Binding-site contacts:
Ligand atom O contacts residue ALA1005 of chain 1.B at 2.8 Å (h-bond).
Ligand atom CA contacts residue ALA1005 of chain 1.B at 4.2 Å (hydrophobic).
Ligand atom CA contacts residue ARG845 of chain 1.B at 4.2 Å.
Ligand atom CB contacts residue CYS846 of chain 1.B at 4.3 Å (hydrophobic).
Ligand atom O contacts residue SER847 of chain 1.B at 3.6 Å.
Ligand atom C contacts residue PHE710 of chain 1.B at 4.2 Å (hydrophobic).
Ligand atom CG contacts residue ILE714 of chain 1.B at 4.2 Å (hydrophobic).
Ligand atom CB contacts residue PHE710 of chain 1.B at 3.4 Å (hydrophobic).
Ligand atom OXT contacts residue ILE1003 of chain 1.B at 4.1 Å.
Ligand atom CG contacts residue GLU676 of chain 1.B at 3.8 Å.
Ligand atom C contacts residue ALA1005 of chain 1.B at 3.6 Å (hydrophobic).
Ligand atom N contacts residue GLU676 of chain 1.B at 3.1 Å (salt-bridge).
Ligand atom OXT contacts residue SER847 of chain 1.B at 2.7 Å (h-bond).
Ligand atom OXT contacts residue ARG845 of chain 1.B at 3.0 Å (salt-bridge).
Ligand atom O contacts residue ILE1003 of chain 1.B at 4.0 Å.
Ligand atom C contacts residue ARG845 of chain 1.B at 3.9 Å.
Ligand atom C contacts residue SER847 of chain 1.B at 3.4 Å.
Ligand atom OXT contacts residue GLY1004 of chain 1.B at 3.1 Å (h-bond).
Ligand atom OXT contacts residue PHE710 of chain 1.B at 3.6 Å.
Ligand atom CB contacts residue PHE1012 of chain 1.B at 4.3 Å (hydrophobic).
Ligand atom CA contacts residue GLY1004 of chain 1.B at 4.5 Å.
Ligand atom N contacts residue GLY1004 of chain 1.B at 4.3 Å.
Ligand atom O contacts residue GLY1004 of chain 1.B at 3.2 Å (h-bond).
Ligand atom CD contacts residue GLU676 of chain 1.B at 3.7 Å.
Ligand atom O contacts residue PHE1012 of chain 1.B at 3.7 Å.
Ligand atom C contacts residue GLY1004 of chain 1.B at 3.3 Å.
Ligand atom N contacts residue ALA1005 of chain 1.B at 3.1 Å (h-bond).
Ligand atom OD1 contacts residue PHE680 of chain 1.B at 4.5 Å.
Ligand atom OD1 contacts residue ILE714 of chain 1.B at 3.4 Å.
Ligand atom CD contacts residue ALA1005 of chain 1.B at 3.7 Å (hydrophobic).
Ligand atom OD1 contacts residue GLU676 of chain 1.B at 3.0 Å (salt-bridge).
Ligand atom CD contacts residue PHE1012 of chain 1.B at 3.5 Å (hydrophobic).
Ligand atom OXT contacts residue ALA1005 of chain 1.B at 4.3 Å.
Ligand atom CB contacts residue GLU676 of chain 1.B at 4.1 Å.
Ligand atom CG contacts residue PHE1012 of chain 1.B at 3.6 Å (hydrophobic).
Ligand atom CA contacts residue PHE710 of chain 1.B at 3.8 Å (hydrophobic).
Ligand atom C contacts residue ILE1003 of chain 1.B at 4.3 Å (hydrophobic).
Ligand atom CA contacts residue GLU676 of chain 1.B at 3.7 Å.

A small-molecule ligand and the protein it binds are described below.
Small molecule (SMILES): O=C(O)[C@@H]1C[C@@H](O)CN1

Sequence of chain 1.B:
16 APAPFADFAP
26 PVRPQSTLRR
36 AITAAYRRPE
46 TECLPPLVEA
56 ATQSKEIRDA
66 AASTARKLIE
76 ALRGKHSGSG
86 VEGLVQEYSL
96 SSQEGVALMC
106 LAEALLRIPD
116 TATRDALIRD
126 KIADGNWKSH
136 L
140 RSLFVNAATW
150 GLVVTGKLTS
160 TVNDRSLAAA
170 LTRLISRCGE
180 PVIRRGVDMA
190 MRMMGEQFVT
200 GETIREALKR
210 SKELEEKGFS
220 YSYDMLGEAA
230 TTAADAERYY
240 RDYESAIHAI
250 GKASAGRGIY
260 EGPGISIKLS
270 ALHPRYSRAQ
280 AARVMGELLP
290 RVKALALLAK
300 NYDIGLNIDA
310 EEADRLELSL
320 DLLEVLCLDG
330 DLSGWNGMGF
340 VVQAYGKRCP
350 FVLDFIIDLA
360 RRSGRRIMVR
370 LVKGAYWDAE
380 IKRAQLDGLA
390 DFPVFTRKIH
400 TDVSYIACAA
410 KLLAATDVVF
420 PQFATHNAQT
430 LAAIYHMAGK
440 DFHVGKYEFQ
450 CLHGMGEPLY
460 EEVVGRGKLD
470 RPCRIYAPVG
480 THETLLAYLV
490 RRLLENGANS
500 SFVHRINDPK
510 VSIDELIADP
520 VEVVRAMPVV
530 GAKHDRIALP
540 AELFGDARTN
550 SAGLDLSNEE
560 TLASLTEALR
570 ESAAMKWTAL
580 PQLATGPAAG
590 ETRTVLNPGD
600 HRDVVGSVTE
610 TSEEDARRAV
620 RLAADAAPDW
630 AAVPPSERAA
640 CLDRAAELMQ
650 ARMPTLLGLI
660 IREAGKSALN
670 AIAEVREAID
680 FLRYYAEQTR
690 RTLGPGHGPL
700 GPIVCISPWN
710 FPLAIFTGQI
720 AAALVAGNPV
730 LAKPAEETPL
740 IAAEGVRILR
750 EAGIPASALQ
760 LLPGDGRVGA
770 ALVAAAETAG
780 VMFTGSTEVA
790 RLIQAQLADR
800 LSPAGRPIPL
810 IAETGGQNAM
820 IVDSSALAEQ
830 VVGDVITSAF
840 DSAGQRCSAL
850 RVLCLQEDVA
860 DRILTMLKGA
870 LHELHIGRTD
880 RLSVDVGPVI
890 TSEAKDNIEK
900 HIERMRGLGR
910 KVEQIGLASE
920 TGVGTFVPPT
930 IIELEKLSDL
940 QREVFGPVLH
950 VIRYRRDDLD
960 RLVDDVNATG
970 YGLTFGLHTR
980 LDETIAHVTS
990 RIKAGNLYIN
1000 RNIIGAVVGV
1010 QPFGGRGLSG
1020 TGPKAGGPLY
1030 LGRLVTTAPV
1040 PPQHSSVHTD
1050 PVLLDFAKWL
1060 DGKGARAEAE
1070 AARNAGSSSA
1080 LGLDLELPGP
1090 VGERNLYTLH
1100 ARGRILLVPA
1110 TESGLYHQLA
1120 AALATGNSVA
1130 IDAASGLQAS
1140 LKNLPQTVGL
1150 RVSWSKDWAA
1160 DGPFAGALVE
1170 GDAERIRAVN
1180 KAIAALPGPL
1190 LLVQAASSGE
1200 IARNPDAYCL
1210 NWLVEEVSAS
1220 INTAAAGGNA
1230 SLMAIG